A protein and the small-molecule ligand that binds it are described below.
Small molecule (SMILES): CC(=O)N[C@H]1[C@H](O[C@H]2[C@H](O)[C@@H](NC(C)=O)CO[C@@H]2CO)O[C@H](CO)[C@@H](O)[C@@H]1O

Sequence of chain 5.A:
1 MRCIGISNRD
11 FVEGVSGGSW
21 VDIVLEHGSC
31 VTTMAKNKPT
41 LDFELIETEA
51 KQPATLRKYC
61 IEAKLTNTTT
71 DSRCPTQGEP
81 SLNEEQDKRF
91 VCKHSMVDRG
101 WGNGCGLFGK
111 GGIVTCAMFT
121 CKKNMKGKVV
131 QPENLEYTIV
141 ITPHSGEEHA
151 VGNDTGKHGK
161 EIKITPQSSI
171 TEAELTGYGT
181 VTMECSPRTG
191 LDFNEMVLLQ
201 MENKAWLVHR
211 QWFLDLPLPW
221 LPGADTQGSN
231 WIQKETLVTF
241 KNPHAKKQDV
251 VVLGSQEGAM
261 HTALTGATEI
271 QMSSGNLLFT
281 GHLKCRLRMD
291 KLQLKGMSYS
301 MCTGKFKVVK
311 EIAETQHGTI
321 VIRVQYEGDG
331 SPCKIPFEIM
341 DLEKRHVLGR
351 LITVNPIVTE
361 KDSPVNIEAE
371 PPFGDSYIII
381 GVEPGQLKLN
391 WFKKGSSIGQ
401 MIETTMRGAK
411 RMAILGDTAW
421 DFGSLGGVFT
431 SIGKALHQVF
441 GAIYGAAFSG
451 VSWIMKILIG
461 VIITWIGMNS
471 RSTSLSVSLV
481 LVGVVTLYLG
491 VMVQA

Sequence of chain 2.A:
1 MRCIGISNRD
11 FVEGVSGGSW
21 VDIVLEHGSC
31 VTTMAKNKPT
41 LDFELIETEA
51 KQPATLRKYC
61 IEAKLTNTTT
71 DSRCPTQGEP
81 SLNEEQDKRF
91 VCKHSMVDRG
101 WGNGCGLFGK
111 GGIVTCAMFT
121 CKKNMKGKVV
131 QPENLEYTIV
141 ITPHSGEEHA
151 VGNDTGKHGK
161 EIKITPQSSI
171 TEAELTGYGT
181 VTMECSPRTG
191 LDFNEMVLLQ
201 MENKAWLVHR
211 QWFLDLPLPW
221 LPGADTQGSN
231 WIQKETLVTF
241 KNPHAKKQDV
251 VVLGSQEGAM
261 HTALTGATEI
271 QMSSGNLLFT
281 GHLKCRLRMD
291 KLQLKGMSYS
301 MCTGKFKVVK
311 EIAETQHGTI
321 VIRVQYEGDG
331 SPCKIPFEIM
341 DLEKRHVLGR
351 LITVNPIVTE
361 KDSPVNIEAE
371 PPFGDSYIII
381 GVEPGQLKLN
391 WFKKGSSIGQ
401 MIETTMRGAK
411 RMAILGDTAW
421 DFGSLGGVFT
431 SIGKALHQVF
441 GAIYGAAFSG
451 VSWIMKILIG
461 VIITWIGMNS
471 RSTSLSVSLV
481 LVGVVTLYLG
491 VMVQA

Binding-site contacts:
Ligand atom O6 contacts residue HIS149 of chain 2.A at 3.5 Å.
Ligand atom C8 contacts residue ASN153 of chain 2.A at 4.5 Å.
Ligand atom C6 contacts residue GLY156 of chain 2.A at 3.8 Å.
Ligand atom C5 contacts residue HIS149 of chain 2.A at 4.2 Å.
Ligand atom N2 contacts residue ASN153 of chain 2.A at 3.1 Å (h-bond).
Ligand atom N2 contacts residue HIS149 of chain 2.A at 4.2 Å.
Ligand atom C1 contacts residue HIS149 of chain 2.A at 3.6 Å.
Ligand atom C7 contacts residue HIS149 of chain 2.A at 4.3 Å.
Ligand atom O5 contacts residue HIS149 of chain 2.A at 3.6 Å (h-bond).
Ligand atom C2 contacts residue HIS149 of chain 2.A at 3.4 Å.
Ligand atom C3 contacts residue ASN153 of chain 2.A at 3.9 Å.
Ligand atom C1 contacts residue HIS158 of chain 2.A at 4.2 Å.
Ligand atom O7 contacts residue HIS149 of chain 2.A at 3.3 Å.
Ligand atom C4 contacts residue ASN153 of chain 2.A at 4.2 Å.
Ligand atom C2 contacts residue ASN153 of chain 2.A at 2.5 Å.
Ligand atom C6 contacts residue HIS158 of chain 2.A at 3.6 Å.
Ligand atom C5 contacts residue GLY156 of chain 2.A at 4.1 Å.
Ligand atom C3 contacts residue HIS149 of chain 2.A at 4.3 Å.
Ligand atom C5 contacts residue HIS158 of chain 2.A at 4.0 Å.
Ligand atom O3 contacts residue HIS149 of chain 2.A at 4.2 Å.
Ligand atom C7 contacts residue ASN153 of chain 2.A at 4.1 Å.
Ligand atom O5 contacts residue GLY156 of chain 2.A at 4.1 Å.
Ligand atom C5 contacts residue ASN153 of chain 2.A at 3.6 Å.
Ligand atom O5 contacts residue THR155 of chain 2.A at 3.9 Å.
Ligand atom C8 contacts residue GLY102 of chain 5.A at 3.5 Å.
Ligand atom C1 contacts residue ASN153 of chain 2.A at 1.4 Å.
Ligand atom C4 contacts residue HIS149 of chain 2.A at 3.7 Å.
Ligand atom C1 contacts residue THR155 of chain 2.A at 3.9 Å.
Ligand atom O5 contacts residue HIS158 of chain 2.A at 3.2 Å.
Ligand atom O6 contacts residue HIS158 of chain 2.A at 3.5 Å.
Ligand atom O5 contacts residue ASN153 of chain 2.A at 2.3 Å (h-bond).